This small molecule binds to this protein.
Small molecule (SMILES): CC(=O)N[C@@H]1[C@@H](O)[C@H](O)[C@@H](CO)O[C@H]1O

Sequence of chain 1.C:
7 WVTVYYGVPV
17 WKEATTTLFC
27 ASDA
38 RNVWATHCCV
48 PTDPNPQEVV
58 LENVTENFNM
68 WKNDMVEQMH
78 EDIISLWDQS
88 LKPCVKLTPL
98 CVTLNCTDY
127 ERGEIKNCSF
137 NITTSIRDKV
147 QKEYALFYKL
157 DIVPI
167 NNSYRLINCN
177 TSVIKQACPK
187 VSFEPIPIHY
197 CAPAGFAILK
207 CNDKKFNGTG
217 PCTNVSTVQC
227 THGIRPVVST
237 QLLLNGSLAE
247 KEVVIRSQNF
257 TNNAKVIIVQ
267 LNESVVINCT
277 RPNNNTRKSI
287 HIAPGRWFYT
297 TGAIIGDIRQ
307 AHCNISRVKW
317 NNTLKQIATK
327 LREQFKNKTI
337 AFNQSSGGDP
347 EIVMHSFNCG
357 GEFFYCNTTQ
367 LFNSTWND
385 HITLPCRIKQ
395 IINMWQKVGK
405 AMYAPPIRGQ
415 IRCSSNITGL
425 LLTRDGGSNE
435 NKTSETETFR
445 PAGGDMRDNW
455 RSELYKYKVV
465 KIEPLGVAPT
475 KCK

Binding-site contacts:
Ligand atom C2 contacts residue TYR150 of chain 1.C at 4.3 Å (hydrophobic).
Ligand atom C8 contacts residue ASN133 of chain 1.C at 4.2 Å.
Ligand atom C8 contacts residue GLY298 of chain 1.C at 3.3 Å.
Ligand atom C5 contacts residue ASN133 of chain 1.C at 3.8 Å.
Ligand atom C7 contacts residue LEU152 of chain 1.C at 4.5 Å (hydrophobic).
Ligand atom C3 contacts residue TYR150 of chain 1.C at 4.0 Å (hydrophobic).
Ligand atom C7 contacts residue TYR150 of chain 1.C at 4.0 Å (hydrophobic).
Ligand atom C1 contacts residue ASN133 of chain 1.C at 1.5 Å.
Ligand atom O6 contacts residue LYS148 of chain 1.C at 4.0 Å.
Ligand atom N2 contacts residue TYR150 of chain 1.C at 3.4 Å.
Ligand atom C4 contacts residue ASN133 of chain 1.C at 4.4 Å.
Ligand atom N2 contacts residue ASN133 of chain 1.C at 3.0 Å (h-bond).
Ligand atom O5 contacts residue ASN133 of chain 1.C at 2.5 Å (h-bond).
Ligand atom C8 contacts residue TYR150 of chain 1.C at 3.7 Å (hydrophobic).
Ligand atom C3 contacts residue ASN133 of chain 1.C at 3.9 Å.
Ligand atom O7 contacts residue ASN133 of chain 1.C at 3.2 Å (h-bond).
Ligand atom C2 contacts residue ASN133 of chain 1.C at 2.5 Å.
Ligand atom C1 contacts residue TYR150 of chain 1.C at 4.0 Å (hydrophobic).
Ligand atom O3 contacts residue TYR150 of chain 1.C at 4.4 Å.
Ligand atom C6 contacts residue LYS148 of chain 1.C at 4.4 Å.
Ligand atom C7 contacts residue ASN133 of chain 1.C at 3.3 Å.
Ligand atom C8 contacts residue ALA299 of chain 1.C at 4.2 Å (hydrophobic).
Ligand atom C8 contacts residue LEU152 of chain 1.C at 3.8 Å (hydrophobic).